Sequence of chain 48.E:
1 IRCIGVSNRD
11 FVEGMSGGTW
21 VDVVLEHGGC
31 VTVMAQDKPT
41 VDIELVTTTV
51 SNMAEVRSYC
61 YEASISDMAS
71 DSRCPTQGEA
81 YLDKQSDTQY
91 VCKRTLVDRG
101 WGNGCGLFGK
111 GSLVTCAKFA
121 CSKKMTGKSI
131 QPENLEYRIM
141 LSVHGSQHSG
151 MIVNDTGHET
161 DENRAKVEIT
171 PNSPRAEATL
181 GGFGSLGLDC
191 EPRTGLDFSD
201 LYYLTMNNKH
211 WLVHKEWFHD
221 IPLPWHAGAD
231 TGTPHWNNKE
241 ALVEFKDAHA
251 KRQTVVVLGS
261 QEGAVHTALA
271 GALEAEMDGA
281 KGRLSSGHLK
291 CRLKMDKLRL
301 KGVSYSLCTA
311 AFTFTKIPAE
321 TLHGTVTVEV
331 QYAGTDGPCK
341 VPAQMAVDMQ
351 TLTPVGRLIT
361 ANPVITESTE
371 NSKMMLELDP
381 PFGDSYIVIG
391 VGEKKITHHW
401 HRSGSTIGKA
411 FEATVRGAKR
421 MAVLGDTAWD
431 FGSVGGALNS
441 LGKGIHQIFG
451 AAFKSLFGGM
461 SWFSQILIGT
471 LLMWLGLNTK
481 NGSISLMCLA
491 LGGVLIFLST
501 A

This protein binds this small molecule.
Small molecule (SMILES): CC(=O)N[C@H]1[C@H](O[C@H]2[C@H](O)[C@@H](NC(C)=O)CO[C@@H]2CO)O[C@H](CO)[C@@H](O)[C@@H]1O

Binding-site contacts:
Ligand atom O6 contacts residue MET151 of chain 48.E at 3.5 Å.
Ligand atom N2 contacts residue THR156 of chain 48.E at 3.2 Å.
Ligand atom O5 contacts residue ASN154 of chain 48.E at 3.8 Å.
Ligand atom C8 contacts residue ASN154 of chain 48.E at 4.5 Å.
Ligand atom O5 contacts residue MET151 of chain 48.E at 4.2 Å.
Ligand atom C2 contacts residue THR156 of chain 48.E at 3.9 Å.
Ligand atom O7 contacts residue THR156 of chain 48.E at 4.5 Å.
Ligand atom C7 contacts residue ASN154 of chain 48.E at 3.7 Å.
Ligand atom C3 contacts residue THR156 of chain 48.E at 4.4 Å.
Ligand atom C2 contacts residue ASN154 of chain 48.E at 4.1 Å.
Ligand atom O7 contacts residue ASN154 of chain 48.E at 3.2 Å (h-bond).
Ligand atom C1 contacts residue THR156 of chain 48.E at 3.6 Å.
Ligand atom N2 contacts residue ASN154 of chain 48.E at 4.0 Å.
Ligand atom C7 contacts residue THR156 of chain 48.E at 3.6 Å.
Ligand atom C8 contacts residue THR156 of chain 48.E at 3.7 Å.
Ligand atom C1 contacts residue ASN154 of chain 48.E at 3.1 Å.